Sequence of chain 2.A:
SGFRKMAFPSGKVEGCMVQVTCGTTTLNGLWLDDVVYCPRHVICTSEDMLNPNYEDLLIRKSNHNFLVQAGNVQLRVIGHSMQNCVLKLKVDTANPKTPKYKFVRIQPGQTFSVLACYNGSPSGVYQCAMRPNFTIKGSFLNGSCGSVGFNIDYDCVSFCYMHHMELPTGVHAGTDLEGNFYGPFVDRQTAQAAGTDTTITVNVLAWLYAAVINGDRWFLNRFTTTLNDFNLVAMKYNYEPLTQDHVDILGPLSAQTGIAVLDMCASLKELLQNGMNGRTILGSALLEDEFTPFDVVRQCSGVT

Sequence of chain 1.A:
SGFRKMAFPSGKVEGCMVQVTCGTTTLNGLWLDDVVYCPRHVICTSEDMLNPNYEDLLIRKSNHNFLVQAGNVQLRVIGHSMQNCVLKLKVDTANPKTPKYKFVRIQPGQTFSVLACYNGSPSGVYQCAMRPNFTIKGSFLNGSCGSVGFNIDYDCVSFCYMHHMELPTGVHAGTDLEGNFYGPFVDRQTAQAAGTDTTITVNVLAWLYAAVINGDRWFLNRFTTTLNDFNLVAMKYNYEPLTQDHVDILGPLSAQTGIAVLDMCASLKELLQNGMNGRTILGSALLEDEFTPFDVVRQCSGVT

The protein below binds the small molecule below.
Small molecule (SMILES): CN1CCN(C(=O)Cc2c[nH]c3ncccc23)CC1

Binding-site contacts:
Ligand atom C9 contacts residue CYS145 of chain 1.A at 3.4 Å (hydrophobic).
Ligand atom C7 contacts residue HIS164 of chain 1.A at 3.6 Å.
Ligand atom C8 contacts residue CYS145 of chain 1.A at 3.6 Å (hydrophobic).
Ligand atom C11 contacts residue PHE140 of chain 1.A at 3.8 Å (hydrophobic).
Ligand atom C9 contacts residue MET165 of chain 1.A at 3.4 Å (hydrophobic).
Ligand atom C5 contacts residue MET165 of chain 1.A at 3.9 Å (hydrophobic).
Ligand atom C1 contacts residue MET49 of chain 1.A at 3.6 Å (hydrophobic).
Ligand atom O1 contacts residue MET165 of chain 1.A at 3.4 Å.
Ligand atom N4 contacts residue GLU166 of chain 1.A at 3.7 Å.
Ligand atom C6 contacts residue GLU166 of chain 1.A at 4.0 Å.
Ligand atom C10 contacts residue GLU166 of chain 1.A at 3.8 Å.
Ligand atom N3 contacts residue GLU166 of chain 1.A at 3.8 Å.
Ligand atom C8 contacts residue MET165 of chain 1.A at 3.9 Å (hydrophobic).
Ligand atom C1 contacts residue ARG188 of chain 1.A at 3.5 Å.
Ligand atom C2 contacts residue MET49 of chain 1.A at 3.7 Å (hydrophobic).
Ligand atom C6 contacts residue MET165 of chain 1.A at 3.7 Å (hydrophobic).
Ligand atom C9 contacts residue GLU166 of chain 1.A at 3.6 Å.
Ligand atom N4 contacts residue LEU141 of chain 1.A at 3.7 Å.
Ligand atom C1 contacts residue ASP187 of chain 1.A at 3.4 Å.
Ligand atom C2 contacts residue HIS41 of chain 1.A at 3.6 Å.
Ligand atom N3 contacts residue HIS163 of chain 1.A at 2.9 Å (h-bond).
Ligand atom C7 contacts residue MET165 of chain 1.A at 3.9 Å (hydrophobic).
Ligand atom C12 contacts residue GLU166 of chain 1.A at 4.0 Å.
Ligand atom C11 contacts residue ASN142 of chain 1.A at 3.5 Å.
Ligand atom C6 contacts residue HIS164 of chain 1.A at 4.0 Å.
Ligand atom C5 contacts residue GLN189 of chain 1.A at 3.8 Å.
Ligand atom O1 contacts residue GLU166 of chain 1.A at 3.0 Å (salt-bridge).
Ligand atom C9 contacts residue HIS163 of chain 1.A at 3.1 Å.
Ligand atom C8 contacts residue GLU166 of chain 1.A at 3.9 Å.
Ligand atom C12 contacts residue ASN142 of chain 1.A at 3.7 Å.
Ligand atom C4 contacts residue GLN189 of chain 1.A at 3.2 Å.
Ligand atom C11 contacts residue GLU166 of chain 1.A at 3.4 Å.
Ligand atom N4 contacts residue PHE140 of chain 1.A at 3.2 Å (h-bond).
Ligand atom N3 contacts residue SER144 of chain 1.A at 4.0 Å.
Ligand atom C7 contacts residue CYS145 of chain 1.A at 3.4 Å (hydrophobic).
Ligand atom C9 contacts residue HIS164 of chain 1.A at 3.9 Å.
Ligand atom N3 contacts residue MET165 of chain 1.A at 4.0 Å.
Ligand atom N1 contacts residue MET49 of chain 1.A at 3.3 Å.
Ligand atom N4 contacts residue ASN142 of chain 1.A at 3.9 Å.
Ligand atom C11 contacts residue LEU141 of chain 1.A at 3.7 Å (hydrophobic).